Sequence of chain 1.B:
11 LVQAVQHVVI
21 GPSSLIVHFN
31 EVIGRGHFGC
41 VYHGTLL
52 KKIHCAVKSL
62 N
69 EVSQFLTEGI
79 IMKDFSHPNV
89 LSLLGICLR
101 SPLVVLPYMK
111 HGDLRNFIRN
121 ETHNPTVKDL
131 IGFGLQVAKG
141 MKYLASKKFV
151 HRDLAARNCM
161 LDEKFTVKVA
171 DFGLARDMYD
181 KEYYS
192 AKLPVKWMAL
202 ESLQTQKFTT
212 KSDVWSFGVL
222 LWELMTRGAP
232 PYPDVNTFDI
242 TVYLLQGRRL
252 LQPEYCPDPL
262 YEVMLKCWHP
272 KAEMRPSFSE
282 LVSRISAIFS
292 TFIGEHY

Binding-site contacts:
Ligand atom C contacts residue TYR179 of chain 1.B at 3.6 Å (hydrophobic).
Ligand atom C contacts residue ALA170 of chain 1.B at 3.8 Å (hydrophobic).
Ligand atom CA contacts residue ALA170 of chain 1.B at 3.8 Å (hydrophobic).
Ligand atom CG contacts residue MET160 of chain 1.B at 4.0 Å (hydrophobic).
Ligand atom O contacts residue LEU89 of chain 1.B at 4.5 Å.
Ligand atom CA contacts residue ASP171 of chain 1.B at 3.5 Å.
Ligand atom C contacts residue ASP171 of chain 1.B at 3.6 Å.
Ligand atom CB contacts residue ASN158 of chain 1.B at 4.0 Å.
Ligand atom O contacts residue TYR179 of chain 1.B at 3.9 Å.
Ligand atom OD contacts residue TYR179 of chain 1.B at 3.7 Å.
Ligand atom O contacts residue ASP171 of chain 1.B at 2.9 Å (salt-bridge).
Ligand atom OD contacts residue IHX1 of chain 1.G at 3.5 Å.
Ligand atom O contacts residue ALA175 of chain 1.B at 3.7 Å.
Ligand atom CA contacts residue TYR179 of chain 1.B at 3.7 Å (hydrophobic).
Ligand atom CA contacts residue ASN158 of chain 1.B at 3.9 Å.
Ligand atom CG contacts residue IHX1 of chain 1.G at 3.9 Å.
Ligand atom CB contacts residue TYR179 of chain 1.B at 3.8 Å (hydrophobic).
Ligand atom O contacts residue IHX1 of chain 1.G at 3.7 Å.
Ligand atom C contacts residue MET160 of chain 1.B at 4.4 Å (hydrophobic).
Ligand atom CA contacts residue MET160 of chain 1.B at 4.3 Å (hydrophobic).
Ligand atom CB contacts residue ARG157 of chain 1.B at 3.4 Å.
Ligand atom O contacts residue ALA170 of chain 1.B at 3.4 Å.
Ligand atom C contacts residue IHX1 of chain 1.G at 3.9 Å.
Ligand atom CG contacts residue TYR179 of chain 1.B at 3.7 Å (hydrophobic).
Ligand atom CB contacts residue MET160 of chain 1.B at 3.9 Å (hydrophobic).
Ligand atom OD contacts residue MET160 of chain 1.B at 4.0 Å.
Ligand atom CA contacts residue ARG157 of chain 1.B at 4.3 Å.

This small molecule binds to this protein.
Small molecule (SMILES): O=C1CCCO1